Sequence of chain 3.A:
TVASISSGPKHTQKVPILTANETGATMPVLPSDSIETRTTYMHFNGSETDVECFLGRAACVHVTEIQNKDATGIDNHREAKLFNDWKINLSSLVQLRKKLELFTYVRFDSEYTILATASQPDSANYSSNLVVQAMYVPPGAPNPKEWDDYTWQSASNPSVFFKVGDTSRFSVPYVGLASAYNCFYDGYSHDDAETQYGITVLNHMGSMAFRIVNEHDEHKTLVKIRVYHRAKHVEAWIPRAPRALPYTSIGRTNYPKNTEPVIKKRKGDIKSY

Sequence of chain 3.C:
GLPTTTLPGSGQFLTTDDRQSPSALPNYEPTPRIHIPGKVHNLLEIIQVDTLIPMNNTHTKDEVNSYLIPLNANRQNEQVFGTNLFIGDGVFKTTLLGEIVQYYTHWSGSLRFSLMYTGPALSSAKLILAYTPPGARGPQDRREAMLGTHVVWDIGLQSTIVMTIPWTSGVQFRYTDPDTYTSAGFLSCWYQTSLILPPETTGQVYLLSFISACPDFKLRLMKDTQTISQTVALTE

A small-molecule ligand and the protein it binds are described below.
Small molecule (SMILES): Cc1cc(CCCCCOc2ccc(C3=NCCO3)cc2Cl)on1

Sequence of chain 4.C:
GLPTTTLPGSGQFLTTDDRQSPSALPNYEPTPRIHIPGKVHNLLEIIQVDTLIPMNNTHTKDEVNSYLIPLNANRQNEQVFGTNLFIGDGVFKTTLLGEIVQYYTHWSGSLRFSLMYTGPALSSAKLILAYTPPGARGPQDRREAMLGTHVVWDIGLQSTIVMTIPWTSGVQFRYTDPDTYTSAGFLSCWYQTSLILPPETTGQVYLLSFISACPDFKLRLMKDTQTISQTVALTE

Binding-site contacts:
Ligand atom O1A contacts residue MET224 of chain 3.A at 2.8 Å.
Ligand atom CL1 contacts residue TYR128 of chain 3.A at 3.3 Å.
Ligand atom O1A contacts residue PHE186 of chain 3.A at 2.8 Å.
Ligand atom C4A contacts residue PRO174 of chain 3.A at 3.3 Å (hydrophobic).
Ligand atom C2C contacts residue TYR128 of chain 3.A at 3.8 Å (hydrophobic).
Ligand atom N3A contacts residue PRO174 of chain 3.A at 3.7 Å.
Ligand atom C5C contacts residue TYR152 of chain 3.A at 3.9 Å (hydrophobic).
Ligand atom C31 contacts residue TYR197 of chain 3.A at 3.9 Å (hydrophobic).
Ligand atom C4C contacts residue VAL191 of chain 3.A at 3.5 Å (hydrophobic).
Ligand atom C5C contacts residue VAL191 of chain 3.A at 3.9 Å (hydrophobic).
Ligand atom C2C contacts residue TYR197 of chain 3.A at 3.8 Å (hydrophobic).
Ligand atom N3A contacts residue ALA24 of chain 3.C at 3.6 Å.
Ligand atom C5A contacts residue VAL176 of chain 3.A at 3.2 Å (hydrophobic).
Ligand atom C1C contacts residue LEU106 of chain 3.A at 3.5 Å (hydrophobic).
Ligand atom C5B contacts residue MET224 of chain 3.A at 3.5 Å (hydrophobic).
Ligand atom C5B contacts residue PHE186 of chain 3.A at 3.5 Å (hydrophobic).
Ligand atom C4B contacts residue MET224 of chain 3.A at 3.8 Å (hydrophobic).
Ligand atom C5A contacts residue MET224 of chain 3.A at 3.5 Å (hydrophobic).
Ligand atom O1 contacts residue MET221 of chain 3.A at 3.2 Å (h-bond).
Ligand atom C5C contacts residue VAL188 of chain 3.A at 3.9 Å (hydrophobic).
Ligand atom C2A contacts residue PHE186 of chain 3.A at 3.2 Å (hydrophobic).
Ligand atom C6B contacts residue TYR128 of chain 3.A at 3.8 Å (hydrophobic).
Ligand atom N3A contacts residue PHE186 of chain 3.A at 3.9 Å.
Ligand atom C1B contacts residue VAL188 of chain 3.A at 3.9 Å (hydrophobic).
Ligand atom C5A contacts residue PHE186 of chain 3.A at 3.4 Å (hydrophobic).
Ligand atom C2B contacts residue VAL188 of chain 3.A at 3.7 Å (hydrophobic).
Ligand atom C2A contacts residue MET224 of chain 3.A at 3.4 Å (hydrophobic).
Ligand atom C4C contacts residue VAL188 of chain 3.A at 3.9 Å (hydrophobic).
Ligand atom C3C contacts residue TYR128 of chain 3.A at 3.4 Å (hydrophobic).
Ligand atom C1C contacts residue TYR128 of chain 3.A at 3.7 Å (hydrophobic).
Ligand atom C4B contacts residue PHE186 of chain 3.A at 3.4 Å (hydrophobic).
Ligand atom N2 contacts residue ASN219 of chain 3.A at 3.6 Å.
Ligand atom CL1 contacts residue ILE104 of chain 3.A at 3.5 Å.
Ligand atom C4B contacts residue TYR152 of chain 3.A at 3.8 Å (hydrophobic).
Ligand atom C2B contacts residue TYR152 of chain 3.A at 3.8 Å (hydrophobic).
Ligand atom C4 contacts residue LEU106 of chain 3.A at 3.6 Å (hydrophobic).
Ligand atom C5 contacts residue LEU106 of chain 3.A at 3.7 Å (hydrophobic).
Ligand atom O1B contacts residue ILE104 of chain 3.A at 3.8 Å.
Ligand atom C3B contacts residue TYR152 of chain 3.A at 3.7 Å (hydrophobic).
Ligand atom C5A contacts residue ALA150 of chain 3.A at 3.9 Å (hydrophobic).